Binding-site contacts:
Ligand atom CD contacts residue GLU177 of chain 2.C at 3.9 Å.
Ligand atom O contacts residue PHE180 of chain 2.C at 3.1 Å.
Ligand atom OE1 contacts residue LYS121 of chain 2.C at 2.3 Å (salt-bridge).
Ligand atom O contacts residue GLU177 of chain 2.C at 4.2 Å.
Ligand atom CG contacts residue PRO125 of chain 2.C at 4.2 Å (hydrophobic).
Ligand atom NE2 contacts residue SER203 of chain 2.C at 4.2 Å.
Ligand atom CD contacts residue ALA176 of chain 2.C at 3.5 Å (hydrophobic).
Ligand atom CD contacts residue GLU52 of chain 2.C at 4.3 Å.
Ligand atom NE2 contacts residue LYS121 of chain 2.C at 3.8 Å.
Ligand atom N contacts residue ARG209 of chain 2.C at 3.7 Å.
Ligand atom OE1 contacts residue GLU132 of chain 2.C at 3.8 Å.
Ligand atom CG contacts residue GLU177 of chain 2.C at 3.8 Å.
Ligand atom CD contacts residue GLU132 of chain 2.C at 4.1 Å.
Ligand atom OXT contacts residue PHE130 of chain 2.C at 4.2 Å.
Ligand atom CD contacts residue LYS121 of chain 2.C at 3.4 Å.
Ligand atom OE1 contacts residue GLU177 of chain 2.C at 3.2 Å.
Ligand atom OXT contacts residue TYR127 of chain 2.C at 3.1 Å (h-bond).
Ligand atom CB contacts residue PHE130 of chain 2.C at 4.2 Å (hydrophobic).
Ligand atom CD contacts residue PRO125 of chain 2.C at 3.8 Å (hydrophobic).
Ligand atom CG contacts residue ALA176 of chain 2.C at 4.3 Å (hydrophobic).
Ligand atom NE2 contacts residue ALA176 of chain 2.C at 3.8 Å.
Ligand atom N contacts residue SER203 of chain 2.C at 3.6 Å.
Ligand atom NE2 contacts residue PHE130 of chain 2.C at 3.5 Å.
Ligand atom CD contacts residue PHE130 of chain 2.C at 3.8 Å (hydrophobic).
Ligand atom CB contacts residue GLU177 of chain 2.C at 4.2 Å.
Ligand atom CG contacts residue PHE130 of chain 2.C at 3.5 Å (hydrophobic).
Ligand atom NE2 contacts residue GLU132 of chain 2.C at 4.0 Å.
Ligand atom CA contacts residue PHE130 of chain 2.C at 3.9 Å (hydrophobic).
Ligand atom C contacts residue GLU177 of chain 2.C at 3.7 Å.
Ligand atom OXT contacts residue GLU177 of chain 2.C at 2.7 Å (salt-bridge).
Ligand atom OE1 contacts residue PRO125 of chain 2.C at 3.3 Å.
Ligand atom CA contacts residue PHE180 of chain 2.C at 4.2 Å (hydrophobic).
Ligand atom OE1 contacts residue GLU52 of chain 2.C at 4.2 Å.
Ligand atom NE2 contacts residue TYR58 of chain 2.C at 3.0 Å (h-bond).
Ligand atom C contacts residue PHE180 of chain 2.C at 3.8 Å (hydrophobic).
Ligand atom CD contacts residue TYR58 of chain 2.C at 3.9 Å (hydrophobic).
Ligand atom CB contacts residue ALA176 of chain 2.C at 4.1 Å (hydrophobic).
Ligand atom NE2 contacts residue GLU52 of chain 2.C at 3.4 Å (salt-bridge).
Ligand atom N contacts residue PHE180 of chain 2.C at 3.8 Å.
Ligand atom OE1 contacts residue ALA176 of chain 2.C at 3.3 Å.

Sequence of chain 2.C:
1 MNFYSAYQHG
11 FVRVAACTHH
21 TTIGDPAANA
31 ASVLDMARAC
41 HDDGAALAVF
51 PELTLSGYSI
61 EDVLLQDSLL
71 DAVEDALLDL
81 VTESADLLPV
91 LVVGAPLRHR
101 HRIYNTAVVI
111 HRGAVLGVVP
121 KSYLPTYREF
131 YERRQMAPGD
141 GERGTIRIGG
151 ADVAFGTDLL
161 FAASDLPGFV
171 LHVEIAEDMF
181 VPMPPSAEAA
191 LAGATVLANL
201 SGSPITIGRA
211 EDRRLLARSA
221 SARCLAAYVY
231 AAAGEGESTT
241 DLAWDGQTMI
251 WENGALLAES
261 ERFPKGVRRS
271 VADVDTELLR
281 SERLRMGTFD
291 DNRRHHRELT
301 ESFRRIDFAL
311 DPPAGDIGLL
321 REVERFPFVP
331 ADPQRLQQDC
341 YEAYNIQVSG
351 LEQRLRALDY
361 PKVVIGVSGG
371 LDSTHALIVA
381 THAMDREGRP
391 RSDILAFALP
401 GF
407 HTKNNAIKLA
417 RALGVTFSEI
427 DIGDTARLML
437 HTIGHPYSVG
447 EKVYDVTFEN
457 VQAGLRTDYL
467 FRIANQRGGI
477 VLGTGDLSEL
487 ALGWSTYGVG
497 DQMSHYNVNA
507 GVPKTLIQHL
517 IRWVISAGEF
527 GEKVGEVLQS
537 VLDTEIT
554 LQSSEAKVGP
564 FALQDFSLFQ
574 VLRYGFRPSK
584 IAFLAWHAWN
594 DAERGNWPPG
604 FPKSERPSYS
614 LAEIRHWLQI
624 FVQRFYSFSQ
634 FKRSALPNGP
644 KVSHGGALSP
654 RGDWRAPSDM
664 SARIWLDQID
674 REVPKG

A protein and the small-molecule ligand that binds it are described below.
Small molecule (SMILES): NC(=O)CC[C@H](N)C(=O)O